Binding-site contacts:
Ligand atom C28 contacts residue GLN3 of chain 1.B at 4.5 Å.
Ligand atom C26 contacts residue GLN3 of chain 1.B at 3.9 Å.
Ligand atom C23 contacts residue GLN3 of chain 1.B at 4.3 Å.
Ligand atom C25 contacts residue GLU7 of chain 1.B at 3.7 Å.
Ligand atom C26 contacts residue MET5 of chain 1.B at 4.0 Å (hydrophobic).
Ligand atom C29 contacts residue GLY4 of chain 1.B at 3.5 Å.
Ligand atom N27 contacts residue GLY4 of chain 1.B at 4.5 Å.
Ligand atom C29 contacts residue MET5 of chain 1.B at 3.6 Å (hydrophobic).
Ligand atom C26 contacts residue GLY4 of chain 1.B at 4.2 Å.
Ligand atom N27 contacts residue MET5 of chain 1.B at 4.2 Å.
Ligand atom C22 contacts residue GLN3 of chain 1.B at 4.0 Å.
Ligand atom C23 contacts residue GLU7 of chain 1.B at 4.3 Å.
Ligand atom C24 contacts residue GLU7 of chain 1.B at 3.2 Å.

Sequence of chain 1.B:
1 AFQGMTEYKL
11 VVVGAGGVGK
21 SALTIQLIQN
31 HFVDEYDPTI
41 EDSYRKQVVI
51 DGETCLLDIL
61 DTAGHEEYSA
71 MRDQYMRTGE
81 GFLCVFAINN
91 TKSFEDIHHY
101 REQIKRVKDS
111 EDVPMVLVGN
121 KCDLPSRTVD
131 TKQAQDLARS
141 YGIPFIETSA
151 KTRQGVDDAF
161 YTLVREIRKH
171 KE

A small-molecule ligand and the protein it binds are described below.
Small molecule (SMILES): COc1nc(-c2cccc3c2OCCO3)ccc1Nc1ccc(CN(C)C)cc1